Sequence of chain 46.E:
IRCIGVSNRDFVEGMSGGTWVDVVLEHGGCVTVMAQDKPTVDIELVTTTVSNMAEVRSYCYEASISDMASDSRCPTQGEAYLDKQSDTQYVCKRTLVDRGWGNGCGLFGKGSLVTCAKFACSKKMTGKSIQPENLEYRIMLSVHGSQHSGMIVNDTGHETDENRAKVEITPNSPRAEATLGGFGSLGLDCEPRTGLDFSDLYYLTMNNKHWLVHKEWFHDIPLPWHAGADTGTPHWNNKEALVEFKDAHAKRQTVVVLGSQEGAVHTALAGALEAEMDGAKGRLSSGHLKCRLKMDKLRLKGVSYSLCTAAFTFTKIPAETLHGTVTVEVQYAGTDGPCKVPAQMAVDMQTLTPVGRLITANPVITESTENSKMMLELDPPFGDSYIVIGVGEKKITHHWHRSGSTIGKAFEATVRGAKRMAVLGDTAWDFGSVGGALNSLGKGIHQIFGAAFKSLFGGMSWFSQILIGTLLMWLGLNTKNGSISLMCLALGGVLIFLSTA

Binding-site contacts:
Ligand atom N2 contacts residue ASN154 of chain 46.E at 4.0 Å.
Ligand atom O7 contacts residue ASN154 of chain 46.E at 3.2 Å (h-bond).
Ligand atom C3 contacts residue THR156 of chain 46.E at 4.4 Å.
Ligand atom C1 contacts residue ASN154 of chain 46.E at 3.1 Å.
Ligand atom O5 contacts residue ASN154 of chain 46.E at 3.8 Å.
Ligand atom C7 contacts residue THR156 of chain 46.E at 3.6 Å.
Ligand atom C8 contacts residue ASN154 of chain 46.E at 4.5 Å.
Ligand atom C2 contacts residue ASN154 of chain 46.E at 4.1 Å.
Ligand atom C8 contacts residue THR156 of chain 46.E at 3.7 Å.
Ligand atom C1 contacts residue THR156 of chain 46.E at 3.6 Å.
Ligand atom O5 contacts residue MET151 of chain 46.E at 4.2 Å.
Ligand atom N2 contacts residue THR156 of chain 46.E at 3.2 Å.
Ligand atom C2 contacts residue THR156 of chain 46.E at 3.9 Å.
Ligand atom O7 contacts residue THR156 of chain 46.E at 4.5 Å.
Ligand atom O6 contacts residue MET151 of chain 46.E at 3.5 Å.
Ligand atom C7 contacts residue ASN154 of chain 46.E at 3.7 Å.

This small molecule binds to this protein.
Small molecule (SMILES): CC(=O)N[C@H]1[C@H](O[C@H]2[C@H](O)[C@@H](NC(C)=O)CO[C@@H]2CO)O[C@H](CO)[C@@H](O)[C@@H]1O